The protein below binds the small molecule below.
Small molecule (SMILES): O=c1cccc[nH]1

Binding-site contacts:
Ligand atom C4 contacts residue ASP299 of chain 1.A at 3.2 Å.
Ligand atom C5 contacts residue VAL281 of chain 1.A at 4.4 Å (hydrophobic).
Ligand atom C2 contacts residue PRO282 of chain 1.A at 3.9 Å (hydrophobic).
Ligand atom N7 contacts residue VAL281 of chain 1.A at 2.7 Å (h-bond).
Ligand atom C6 contacts residue LYS280 of chain 1.A at 4.1 Å.
Ligand atom C6 contacts residue ILE251 of chain 1.A at 3.7 Å (hydrophobic).
Ligand atom C5 contacts residue ILE251 of chain 1.A at 4.2 Å (hydrophobic).
Ligand atom O1 contacts residue TRP283 of chain 1.A at 3.2 Å (h-bond).
Ligand atom C4 contacts residue LYS280 of chain 1.A at 4.1 Å.
Ligand atom N7 contacts residue PRO282 of chain 1.A at 3.7 Å.
Ligand atom O1 contacts residue LYS280 of chain 1.A at 4.0 Å.
Ligand atom C5 contacts residue TRP283 of chain 1.A at 3.5 Å (hydrophobic).
Ligand atom C2 contacts residue TRP283 of chain 1.A at 3.2 Å (hydrophobic).
Ligand atom C6 contacts residue VAL281 of chain 1.A at 3.1 Å (hydrophobic).
Ligand atom C2 contacts residue ASP299 of chain 1.A at 4.3 Å.
Ligand atom C3 contacts residue ASP299 of chain 1.A at 3.4 Å.
Ligand atom C5 contacts residue ASP299 of chain 1.A at 4.0 Å.
Ligand atom O1 contacts residue VAL281 of chain 1.A at 4.1 Å.
Ligand atom C2 contacts residue VAL281 of chain 1.A at 3.8 Å (hydrophobic).
Ligand atom C6 contacts residue TRP283 of chain 1.A at 3.3 Å (hydrophobic).
Ligand atom C4 contacts residue TRP283 of chain 1.A at 3.5 Å (hydrophobic).
Ligand atom C3 contacts residue LYS280 of chain 1.A at 3.7 Å.
Ligand atom O1 contacts residue PRO282 of chain 1.A at 3.4 Å.
Ligand atom C5 contacts residue LYS280 of chain 1.A at 4.2 Å.
Ligand atom N7 contacts residue TRP283 of chain 1.A at 3.3 Å (h-bond).
Ligand atom N7 contacts residue LYS280 of chain 1.A at 4.4 Å.
Ligand atom C3 contacts residue TRP283 of chain 1.A at 3.4 Å (hydrophobic).
Ligand atom C2 contacts residue LYS280 of chain 1.A at 4.1 Å.
Ligand atom C5 contacts residue LEU252 of chain 1.A at 4.2 Å (hydrophobic).

Sequence of chain 1.A:
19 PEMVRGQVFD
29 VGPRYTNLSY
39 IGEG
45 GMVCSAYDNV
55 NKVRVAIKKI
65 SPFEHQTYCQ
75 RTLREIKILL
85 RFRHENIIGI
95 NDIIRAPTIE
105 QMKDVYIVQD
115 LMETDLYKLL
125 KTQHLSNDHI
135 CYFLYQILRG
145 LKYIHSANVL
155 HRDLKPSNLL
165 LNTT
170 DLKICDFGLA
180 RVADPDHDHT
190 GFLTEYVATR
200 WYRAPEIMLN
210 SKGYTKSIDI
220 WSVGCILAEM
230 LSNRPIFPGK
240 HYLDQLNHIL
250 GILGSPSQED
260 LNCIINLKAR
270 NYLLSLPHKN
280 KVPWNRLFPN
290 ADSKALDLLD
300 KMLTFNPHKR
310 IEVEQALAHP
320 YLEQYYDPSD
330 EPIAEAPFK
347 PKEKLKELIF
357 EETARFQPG